Sequence of chain 1.M:
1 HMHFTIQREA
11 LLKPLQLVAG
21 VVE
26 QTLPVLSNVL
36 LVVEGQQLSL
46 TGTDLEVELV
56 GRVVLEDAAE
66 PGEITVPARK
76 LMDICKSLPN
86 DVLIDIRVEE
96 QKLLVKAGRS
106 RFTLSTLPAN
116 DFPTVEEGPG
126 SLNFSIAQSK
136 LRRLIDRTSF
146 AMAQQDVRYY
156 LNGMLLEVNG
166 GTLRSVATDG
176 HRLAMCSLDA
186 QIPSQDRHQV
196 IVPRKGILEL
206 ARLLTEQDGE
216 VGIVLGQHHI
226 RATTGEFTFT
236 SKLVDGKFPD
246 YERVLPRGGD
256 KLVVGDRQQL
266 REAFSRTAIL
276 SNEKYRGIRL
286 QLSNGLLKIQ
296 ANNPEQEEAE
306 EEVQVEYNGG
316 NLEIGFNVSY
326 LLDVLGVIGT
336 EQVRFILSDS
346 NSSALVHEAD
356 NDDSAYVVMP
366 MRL

A protein and the small-molecule ligand that binds it are described below.
Small molecule (SMILES): CC(=O)N[C@@H](CCC(N)=O)C(=O)N[C@@H](CC1CCCCC1)C(=O)N[C@@H](CC(=O)O)C(=O)N[C@@H](CC(C)C)C(=O)N[C@@H](Cc1ccc(Cl)c(Cl)c1)C(=O)O

Binding-site contacts:
Ligand atom CD2 contacts residue VAL249 of chain 1.M at 3.7 Å (hydrophobic).
Ligand atom O contacts residue MET364 of chain 1.M at 3.4 Å.
Ligand atom CB contacts residue MET364 of chain 1.M at 3.7 Å (hydrophobic).
Ligand atom NE2 contacts residue TYR325 of chain 1.M at 3.5 Å.
Ligand atom CD1 contacts residue THR173 of chain 1.M at 3.4 Å.
Ligand atom OD1 contacts residue HIS176 of chain 1.M at 3.3 Å.
Ligand atom O contacts residue HIS176 of chain 1.M at 3.6 Å (h-bond).
Ligand atom O contacts residue ARG367 of chain 1.M at 2.8 Å (salt-bridge).
Ligand atom CLZ contacts residue PRO244 of chain 1.M at 3.7 Å.
Ligand atom OE1 contacts residue PRO365 of chain 1.M at 3.5 Å (h-bond).
Ligand atom O contacts residue MET366 of chain 1.M at 3.3 Å.
Ligand atom CG contacts residue GLY175 of chain 1.M at 3.7 Å.
Ligand atom CA contacts residue GLY175 of chain 1.M at 3.6 Å.
Ligand atom CE2 contacts residue VAL249 of chain 1.M at 3.6 Å (hydrophobic).
Ligand atom OE1 contacts residue MET364 of chain 1.M at 3.0 Å (h-bond).
Ligand atom CE2 contacts residue ASN346 of chain 1.M at 3.5 Å.
Ligand atom C contacts residue ARG367 of chain 1.M at 3.5 Å.
Ligand atom N contacts residue PRO365 of chain 1.M at 3.0 Å (h-bond).
Ligand atom CB contacts residue PRO365 of chain 1.M at 3.5 Å (hydrophobic).
Ligand atom O contacts residue MET364 of chain 1.M at 3.4 Å.
Ligand atom CG contacts residue PRO365 of chain 1.M at 3.6 Å (hydrophobic).
Ligand atom CD2 contacts residue ASN346 of chain 1.M at 3.7 Å.
Ligand atom C contacts residue MET366 of chain 1.M at 3.8 Å (hydrophobic).
Ligand atom CZ contacts residue PRO244 of chain 1.M at 3.7 Å (hydrophobic).
Ligand atom CLE1 contacts residue THR173 of chain 1.M at 3.2 Å.
Ligand atom C contacts residue MET364 of chain 1.M at 3.7 Å (hydrophobic).
Ligand atom CD1 contacts residue ARG177 of chain 1.M at 3.7 Å.
Ligand atom CLZ contacts residue TYR246 of chain 1.M at 3.6 Å.
Ligand atom CB contacts residue GLY175 of chain 1.M at 3.4 Å.
Ligand atom CG contacts residue HIS176 of chain 1.M at 3.6 Å.
Ligand atom N contacts residue MET364 of chain 1.M at 3.7 Å.
Ligand atom N contacts residue GLY175 of chain 1.M at 2.7 Å (h-bond).
Ligand atom CA contacts residue PRO365 of chain 1.M at 3.7 Å (hydrophobic).
Ligand atom CLE1 contacts residue GLY175 of chain 1.M at 3.6 Å.
Ligand atom CA contacts residue GLY175 of chain 1.M at 3.5 Å.
Ligand atom CZ contacts residue ASN346 of chain 1.M at 3.5 Å.
Ligand atom O contacts residue VAL249 of chain 1.M at 3.3 Å.
Ligand atom C contacts residue GLY175 of chain 1.M at 3.5 Å.
Ligand atom CD2 contacts residue MET364 of chain 1.M at 3.7 Å (hydrophobic).
Ligand atom NE2 contacts residue MET366 of chain 1.M at 3.5 Å.